Binding-site contacts:
Ligand atom CB contacts residue TRP257 of chain 1.A at 3.2 Å (hydrophobic).
Ligand atom CA contacts residue ACO1 of chain 1.B at 2.5 Å.
Ligand atom OXT contacts residue GLY189 of chain 1.A at 3.0 Å.
Ligand atom O3 contacts residue ARG84 of chain 1.A at 2.8 Å (salt-bridge).
Ligand atom O3 contacts residue MG1 of chain 1.D at 2.2 Å.
Ligand atom OXT contacts residue GLU158 of chain 1.A at 4.3 Å.
Ligand atom C contacts residue GLY189 of chain 1.A at 3.6 Å.
Ligand atom C contacts residue ACO1 of chain 1.B at 2.7 Å.
Ligand atom CB contacts residue PRO231 of chain 1.A at 3.3 Å (hydrophobic).
Ligand atom O3 contacts residue GLU158 of chain 1.A at 3.3 Å (salt-bridge).
Ligand atom OXT contacts residue GLU190 of chain 1.A at 3.2 Å (salt-bridge).
Ligand atom C contacts residue MG1 of chain 1.D at 2.8 Å.
Ligand atom C contacts residue VAL191 of chain 1.A at 3.7 Å (hydrophobic).
Ligand atom CA contacts residue GLY189 of chain 1.A at 4.0 Å.
Ligand atom CB contacts residue MG1 of chain 1.D at 4.3 Å.
Ligand atom OXT contacts residue PRO231 of chain 1.A at 3.8 Å.
Ligand atom O contacts residue GLY189 of chain 1.A at 3.8 Å.
Ligand atom OXT contacts residue ASP192 of chain 1.A at 3.7 Å.
Ligand atom CA contacts residue TRP257 of chain 1.A at 4.1 Å (hydrophobic).
Ligand atom CB contacts residue ARG84 of chain 1.A at 4.2 Å.
Ligand atom C contacts residue GLU190 of chain 1.A at 4.3 Å.
Ligand atom O contacts residue ASP192 of chain 1.A at 2.8 Å (salt-bridge).
Ligand atom O contacts residue ACO1 of chain 1.B at 3.4 Å.
Ligand atom O contacts residue ALA390 of chain 1.A at 4.0 Å.
Ligand atom OXT contacts residue VAL191 of chain 1.A at 2.8 Å (h-bond).
Ligand atom CB contacts residue ACO1 of chain 1.B at 2.7 Å.
Ligand atom OXT contacts residue ACO1 of chain 1.B at 3.1 Å.
Ligand atom O contacts residue VAL191 of chain 1.A at 3.9 Å.
Ligand atom CB contacts residue GLY189 of chain 1.A at 4.2 Å.
Ligand atom OXT contacts residue MG1 of chain 1.D at 4.0 Å.
Ligand atom O contacts residue MG1 of chain 1.D at 1.9 Å.
Ligand atom CA contacts residue ARG84 of chain 1.A at 3.9 Å.
Ligand atom O3 contacts residue ASP192 of chain 1.A at 4.0 Å.
Ligand atom C contacts residue ASP192 of chain 1.A at 3.7 Å.
Ligand atom CA contacts residue GLU158 of chain 1.A at 3.6 Å.
Ligand atom O3 contacts residue TRP257 of chain 1.A at 4.1 Å.
Ligand atom C contacts residue GLU158 of chain 1.A at 3.4 Å.
Ligand atom CA contacts residue MG1 of chain 1.D at 2.8 Å.
Ligand atom O contacts residue GLU158 of chain 1.A at 2.7 Å (salt-bridge).
Ligand atom O3 contacts residue ACO1 of chain 1.B at 2.9 Å (h-bond).

This protein binds this small molecule.
Small molecule (SMILES): CC(=O)C(=O)O

Sequence of chain 1.A:
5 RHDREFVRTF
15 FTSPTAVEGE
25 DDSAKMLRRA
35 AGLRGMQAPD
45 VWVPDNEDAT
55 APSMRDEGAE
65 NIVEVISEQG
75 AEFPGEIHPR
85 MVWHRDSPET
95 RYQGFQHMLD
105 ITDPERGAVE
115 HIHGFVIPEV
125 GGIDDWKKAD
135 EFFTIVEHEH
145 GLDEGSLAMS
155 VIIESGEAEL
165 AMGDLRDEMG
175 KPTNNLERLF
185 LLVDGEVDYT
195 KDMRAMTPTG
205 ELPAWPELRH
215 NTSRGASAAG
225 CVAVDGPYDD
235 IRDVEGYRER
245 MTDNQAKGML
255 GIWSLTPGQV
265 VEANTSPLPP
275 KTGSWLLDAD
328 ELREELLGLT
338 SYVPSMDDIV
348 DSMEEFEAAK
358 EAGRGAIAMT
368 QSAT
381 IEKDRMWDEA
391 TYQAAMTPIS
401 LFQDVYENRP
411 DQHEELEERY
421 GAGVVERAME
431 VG